Binding-site contacts:
Ligand atom N14 contacts residue PHE385 of chain 1.A at 3.4 Å.
Ligand atom O20 contacts residue GLU360 of chain 1.A at 2.7 Å (salt-bridge).
Ligand atom C05 contacts residue PHE347 of chain 1.A at 3.4 Å (hydrophobic).
Ligand atom O24 contacts residue CO1 of chain 1.B at 2.0 Å.
Ligand atom O20 contacts residue PHE385 of chain 1.A at 3.7 Å.
Ligand atom C01 contacts residue PHE347 of chain 1.A at 3.0 Å (hydrophobic).
Ligand atom O22 contacts residue ASN389 of chain 1.A at 3.4 Å.
Ligand atom O24 contacts residue HIS192 of chain 1.A at 2.8 Å (h-bond).
Ligand atom C11 contacts residue CO1 of chain 1.B at 3.1 Å.
Ligand atom C03 contacts residue GLN345 of chain 1.A at 3.5 Å.
Ligand atom C25 contacts residue PHE385 of chain 1.A at 3.7 Å (hydrophobic).
Ligand atom O20 contacts residue HIS274 of chain 1.A at 3.0 Å (h-bond).
Ligand atom C04 contacts residue PHE347 of chain 1.A at 3.4 Å (hydrophobic).
Ligand atom C03 contacts residue GLY386 of chain 1.A at 3.6 Å.
Ligand atom C25 contacts residue PRO246 of chain 1.A at 3.3 Å (hydrophobic).
Ligand atom O20 contacts residue CO1 of chain 1.B at 1.8 Å.
Ligand atom C02 contacts residue GLY386 of chain 1.A at 3.8 Å.
Ligand atom C02 contacts residue PHE385 of chain 1.A at 3.1 Å (hydrophobic).
Ligand atom C03 contacts residue PHE347 of chain 1.A at 3.5 Å (hydrophobic).
Ligand atom O20 contacts residue PHE347 of chain 1.A at 3.4 Å.
Ligand atom C06 contacts residue PHE347 of chain 1.A at 3.1 Å (hydrophobic).
Ligand atom C12 contacts residue PHE385 of chain 1.A at 3.6 Å (hydrophobic).
Ligand atom O24 contacts residue HIS274 of chain 1.A at 3.2 Å (h-bond).
Ligand atom C11 contacts residue PHE385 of chain 1.A at 3.3 Å (hydrophobic).
Ligand atom C02 contacts residue GLN345 of chain 1.A at 3.5 Å.
Ligand atom C10 contacts residue PHE385 of chain 1.A at 3.3 Å (hydrophobic).
Ligand atom C15 contacts residue CO1 of chain 1.B at 2.9 Å.
Ligand atom C10 contacts residue CO1 of chain 1.B at 2.7 Å.
Ligand atom C02 contacts residue PHE347 of chain 1.A at 3.3 Å (hydrophobic).
Ligand atom C07 contacts residue HIS274 of chain 1.A at 3.6 Å.
Ligand atom O22 contacts residue LEU334 of chain 1.A at 3.5 Å.
Ligand atom O21 contacts residue PHE390 of chain 1.A at 3.7 Å.
Ligand atom C10 contacts residue HIS274 of chain 1.A at 3.7 Å.
Ligand atom C01 contacts residue PHE385 of chain 1.A at 3.7 Å (hydrophobic).
Ligand atom O24 contacts residue PHE385 of chain 1.A at 3.7 Å.
Ligand atom C18 contacts residue MET301 of chain 1.A at 3.6 Å (hydrophobic).
Ligand atom C07 contacts residue PHE347 of chain 1.A at 3.5 Å (hydrophobic).
Ligand atom O22 contacts residue LEU393 of chain 1.A at 3.6 Å.
Ligand atom O24 contacts residue VAL194 of chain 1.A at 3.7 Å.
Ligand atom C15 contacts residue PHE385 of chain 1.A at 3.5 Å (hydrophobic).

Sequence of chain 1.A:
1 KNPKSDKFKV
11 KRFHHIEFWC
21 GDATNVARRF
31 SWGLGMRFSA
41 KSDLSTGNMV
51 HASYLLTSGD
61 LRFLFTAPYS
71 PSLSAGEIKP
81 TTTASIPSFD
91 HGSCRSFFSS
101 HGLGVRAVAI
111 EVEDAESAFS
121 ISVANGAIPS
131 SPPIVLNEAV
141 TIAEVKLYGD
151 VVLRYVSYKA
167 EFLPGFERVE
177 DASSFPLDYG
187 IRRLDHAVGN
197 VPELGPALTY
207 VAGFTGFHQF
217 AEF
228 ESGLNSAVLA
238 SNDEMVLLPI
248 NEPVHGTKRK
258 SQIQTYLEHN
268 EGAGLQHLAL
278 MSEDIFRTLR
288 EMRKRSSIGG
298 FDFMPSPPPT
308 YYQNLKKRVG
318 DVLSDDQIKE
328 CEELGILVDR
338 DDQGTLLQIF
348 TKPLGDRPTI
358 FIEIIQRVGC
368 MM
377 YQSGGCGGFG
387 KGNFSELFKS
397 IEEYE

This small molecule binds to this protein.
Small molecule (SMILES): Cc1c(C(=O)c2c[nH]n(C)c2=O)ccc(S(C)(=O)=O)c1C1=NOCC1